Binding-site contacts:
Ligand atom C1 contacts residue ASN1096 of chain 1.C at 1.4 Å.
Ligand atom C8 contacts residue HIS1099 of chain 1.C at 4.3 Å.
Ligand atom O7 contacts residue ASN1096 of chain 1.C at 3.3 Å (h-bond).
Ligand atom C5 contacts residue ASN1096 of chain 1.C at 3.7 Å.
Ligand atom O6 contacts residue PHE1101 of chain 1.C at 4.3 Å.
Ligand atom C4 contacts residue ASN1096 of chain 1.C at 4.2 Å.
Ligand atom C8 contacts residue THR1098 of chain 1.C at 4.4 Å.
Ligand atom C7 contacts residue HIS1099 of chain 1.C at 4.2 Å.
Ligand atom O7 contacts residue HIS1099 of chain 1.C at 3.9 Å.
Ligand atom O5 contacts residue PHE1101 of chain 1.C at 4.0 Å.
Ligand atom O5 contacts residue HIS1099 of chain 1.C at 3.9 Å.
Ligand atom C5 contacts residue HIS1099 of chain 1.C at 3.4 Å.
Ligand atom O4 contacts residue HIS1099 of chain 1.C at 3.8 Å.
Ligand atom C7 contacts residue ASN1096 of chain 1.C at 3.3 Å.
Ligand atom O5 contacts residue ASN1096 of chain 1.C at 2.4 Å (h-bond).
Ligand atom C3 contacts residue HIS1099 of chain 1.C at 4.0 Å.
Ligand atom C2 contacts residue ASN1096 of chain 1.C at 2.5 Å.
Ligand atom C4 contacts residue HIS1099 of chain 1.C at 4.1 Å.
Ligand atom N2 contacts residue THR1098 of chain 1.C at 4.2 Å.
Ligand atom C8 contacts residue ASN1096 of chain 1.C at 3.5 Å.
Ligand atom N2 contacts residue ASN1096 of chain 1.C at 2.9 Å (h-bond).
Ligand atom C6 contacts residue PHE1101 of chain 1.C at 3.7 Å (hydrophobic).
Ligand atom C3 contacts residue ASN1096 of chain 1.C at 3.8 Å.
Ligand atom C5 contacts residue PHE1101 of chain 1.C at 4.3 Å (hydrophobic).
Ligand atom C2 contacts residue HIS1099 of chain 1.C at 4.4 Å.
Ligand atom C1 contacts residue HIS1099 of chain 1.C at 3.8 Å.
Ligand atom C6 contacts residue HIS1099 of chain 1.C at 4.4 Å.

The protein below binds the small molecule below.
Small molecule (SMILES): CC(=O)N[C@H]1[C@H](O[C@H]2[C@H](O)[C@@H](NC(C)=O)CO[C@@H]2CO)O[C@H](CO)[C@@H](O)[C@@H]1O

Sequence of chain 1.C:
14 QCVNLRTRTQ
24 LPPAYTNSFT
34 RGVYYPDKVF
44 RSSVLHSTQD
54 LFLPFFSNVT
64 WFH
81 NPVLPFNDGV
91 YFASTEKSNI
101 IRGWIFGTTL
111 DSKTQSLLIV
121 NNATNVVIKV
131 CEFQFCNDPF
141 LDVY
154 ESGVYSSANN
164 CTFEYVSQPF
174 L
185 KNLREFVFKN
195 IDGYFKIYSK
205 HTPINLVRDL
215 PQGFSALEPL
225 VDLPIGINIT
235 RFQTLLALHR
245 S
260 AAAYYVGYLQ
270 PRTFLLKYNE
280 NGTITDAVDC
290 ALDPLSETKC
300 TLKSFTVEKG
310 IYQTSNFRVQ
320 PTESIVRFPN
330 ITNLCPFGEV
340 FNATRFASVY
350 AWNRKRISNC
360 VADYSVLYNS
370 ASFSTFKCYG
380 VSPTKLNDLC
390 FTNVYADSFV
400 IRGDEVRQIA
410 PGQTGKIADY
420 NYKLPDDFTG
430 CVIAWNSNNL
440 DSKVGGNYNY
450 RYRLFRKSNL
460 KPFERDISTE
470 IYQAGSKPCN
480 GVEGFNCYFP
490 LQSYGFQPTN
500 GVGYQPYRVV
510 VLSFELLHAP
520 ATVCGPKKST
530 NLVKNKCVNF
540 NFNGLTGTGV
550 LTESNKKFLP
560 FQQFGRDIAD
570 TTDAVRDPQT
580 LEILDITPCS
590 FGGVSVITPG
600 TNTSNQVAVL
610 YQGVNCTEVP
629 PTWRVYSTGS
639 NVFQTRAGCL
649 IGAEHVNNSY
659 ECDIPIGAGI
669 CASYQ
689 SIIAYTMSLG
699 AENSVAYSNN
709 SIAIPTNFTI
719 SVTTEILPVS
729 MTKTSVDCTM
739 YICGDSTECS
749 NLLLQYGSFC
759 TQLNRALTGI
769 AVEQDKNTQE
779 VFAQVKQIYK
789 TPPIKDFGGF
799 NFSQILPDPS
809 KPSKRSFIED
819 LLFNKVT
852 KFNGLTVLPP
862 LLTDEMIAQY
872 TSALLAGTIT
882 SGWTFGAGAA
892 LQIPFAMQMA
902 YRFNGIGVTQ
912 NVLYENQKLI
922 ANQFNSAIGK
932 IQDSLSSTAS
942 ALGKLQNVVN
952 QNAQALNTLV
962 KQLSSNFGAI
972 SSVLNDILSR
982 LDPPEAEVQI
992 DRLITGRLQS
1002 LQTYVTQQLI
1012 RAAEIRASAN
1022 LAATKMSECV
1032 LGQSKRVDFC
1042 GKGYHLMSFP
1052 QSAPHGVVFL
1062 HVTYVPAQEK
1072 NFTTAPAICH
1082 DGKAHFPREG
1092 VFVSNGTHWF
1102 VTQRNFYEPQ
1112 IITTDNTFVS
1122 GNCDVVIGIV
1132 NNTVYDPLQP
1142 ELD